Sequence of chain 3.A:
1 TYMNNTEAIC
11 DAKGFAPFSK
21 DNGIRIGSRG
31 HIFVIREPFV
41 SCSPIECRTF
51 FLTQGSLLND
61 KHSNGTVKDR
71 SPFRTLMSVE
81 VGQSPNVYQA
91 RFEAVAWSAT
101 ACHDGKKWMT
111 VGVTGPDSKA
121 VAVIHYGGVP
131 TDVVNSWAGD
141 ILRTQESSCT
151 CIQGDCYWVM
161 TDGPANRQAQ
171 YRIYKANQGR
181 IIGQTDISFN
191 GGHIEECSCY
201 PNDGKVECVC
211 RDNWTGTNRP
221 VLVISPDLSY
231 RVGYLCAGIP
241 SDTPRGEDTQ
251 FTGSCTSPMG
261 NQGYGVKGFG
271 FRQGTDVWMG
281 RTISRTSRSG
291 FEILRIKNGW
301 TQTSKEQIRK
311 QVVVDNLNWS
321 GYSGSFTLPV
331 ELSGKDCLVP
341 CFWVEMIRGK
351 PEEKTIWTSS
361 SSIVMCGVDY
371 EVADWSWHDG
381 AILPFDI

Binding-site contacts:
Ligand atom O1A contacts residue TYR322 of chain 3.A at 3.6 Å.
Ligand atom C1 contacts residue TYR322 of chain 3.A at 3.4 Å (hydrophobic).
Ligand atom C4 contacts residue GLU37 of chain 3.A at 3.8 Å.
Ligand atom O4 contacts residue GLU37 of chain 3.A at 3.4 Å (salt-bridge).
Ligand atom O10 contacts residue ARG70 of chain 3.A at 3.3 Å (salt-bridge).
Ligand atom O9 contacts residue GLU195 of chain 3.A at 2.8 Å (salt-bridge).
Ligand atom O8 contacts residue GLU195 of chain 3.A at 3.0 Å (salt-bridge).
Ligand atom O9 contacts residue ARG143 of chain 3.A at 4.0 Å.
Ligand atom O1A contacts residue ARG211 of chain 3.A at 3.2 Å (salt-bridge).
Ligand atom CAQ contacts residue GLU37 of chain 3.A at 3.3 Å.
Ligand atom C2 contacts residue TYR322 of chain 3.A at 3.1 Å (hydrophobic).
Ligand atom O1B contacts residue ARG288 of chain 3.A at 3.0 Å (salt-bridge).
Ligand atom O6 contacts residue TYR322 of chain 3.A at 3.4 Å (h-bond).
Ligand atom CAO contacts residue ARG36 of chain 3.A at 4.0 Å.
Ligand atom CAJ contacts residue ARG36 of chain 3.A at 3.7 Å.
Ligand atom O8 contacts residue ARG211 of chain 3.A at 3.2 Å (salt-bridge).
Ligand atom CAQ contacts residue ARG36 of chain 3.A at 3.7 Å.
Ligand atom CAO contacts residue ASP69 of chain 3.A at 3.9 Å.
Ligand atom CAM contacts residue GLN54 of chain 3.A at 3.4 Å.
Ligand atom C9 contacts residue GLU195 of chain 3.A at 3.1 Å.
Ligand atom C3 contacts residue TYR322 of chain 3.A at 3.3 Å (hydrophobic).
Ligand atom CAQ contacts residue TYR322 of chain 3.A at 3.7 Å (hydrophobic).
Ligand atom CAJ contacts residue GLU37 of chain 3.A at 3.1 Å.
Ligand atom CAO contacts residue ARG74 of chain 3.A at 3.8 Å.
Ligand atom O1A contacts residue ARG288 of chain 3.A at 2.9 Å (salt-bridge).
Ligand atom CAN contacts residue ARG36 of chain 3.A at 3.4 Å.
Ligand atom O6 contacts residue ARG211 of chain 3.A at 3.6 Å.
Ligand atom CAK contacts residue GLN54 of chain 3.A at 3.5 Å.
Ligand atom O6 contacts residue GLU196 of chain 3.A at 3.8 Å.
Ligand atom CAI contacts residue GLU37 of chain 3.A at 3.7 Å.
Ligand atom C9 contacts residue ARG143 of chain 3.A at 3.6 Å.
Ligand atom O8 contacts residue GLU196 of chain 3.A at 3.5 Å (salt-bridge).
Ligand atom C6 contacts residue GLU196 of chain 3.A at 3.7 Å.
Ligand atom C8 contacts residue GLU195 of chain 3.A at 3.5 Å.
Ligand atom CAI contacts residue ARG36 of chain 3.A at 3.4 Å.
Ligand atom C6 contacts residue TYR322 of chain 3.A at 4.0 Å (hydrophobic).
Ligand atom CAX contacts residue ARG36 of chain 3.A at 3.4 Å.
Ligand atom C1 contacts residue ARG288 of chain 3.A at 3.6 Å.
Ligand atom O9 contacts residue ALA165 of chain 3.A at 2.9 Å.
Ligand atom C4 contacts residue TYR322 of chain 3.A at 3.9 Å (hydrophobic).

The protein below binds the small molecule below.
Small molecule (SMILES): CC(=O)N[C@H]1[C@H]([C@@H](O)[C@H](O)CO)OC(C(=O)O)=C(C/C=C/c2ccccc2)[C@@H]1O